The protein below binds the small molecule below.
Small molecule (SMILES): Nc1ccn([C@@H]2O[C@H](CO[P](=O)(O)O[C@H]3[C@@H](O)[C@H](n4ccc(=O)[nH]c4=O)O[C@@H]3CO[P](=O)(O)O[C@H]3[C@@H](O)[C@H](n4cnc5c(N)ncnc54)O[C@@H]3CO)[C@@H](O[P](=O)(O)OC[C@H]3O[C@@H](n4ccc(=O)[nH]c4=O)[C@H](O)[C@@H]3O)[C@H]2O)c(=O)n1.O=c1ccn([C@@H]2O[C@H](CO[P](=O)(O)O[C@H]3[C@@H](O)[C@H](n4ccc(=O)[nH]c4=O)O[C@@H]3CO[P](=O)(O)O[C@H]3[C@@H](O)[C@H](n4ccc(=O)[nH]c4=O)O[C@@H]3CO)[C@@H](O)[C@H]2O)c(=O)[nH]1

Binding-site contacts:
Ligand atom O2 contacts residue U2 of chain 50.G at 3.6 Å.
Ligand atom O4 contacts residue U5 of chain 50.G at 2.8 Å (h-bond).
Ligand atom C5 contacts residue A4 of chain 50.G at 2.8 Å.
Ligand atom C6 contacts residue A4 of chain 50.G at 3.7 Å.
Ligand atom N3 contacts residue GLN61 of chain 4.C at 3.6 Å.
Ligand atom N3 contacts residue U1 of chain 50.G at 3.9 Å.
Ligand atom OP1 contacts residue LEU56 of chain 4.C at 2.8 Å.
Ligand atom N1 contacts residue U5 of chain 50.G at 3.7 Å.
Ligand atom C2 contacts residue GLN61 of chain 4.C at 3.9 Å.
Ligand atom N1 contacts residue U3 of chain 50.G at 3.8 Å.
Ligand atom N3 contacts residue U1 of chain 50.G at 3.8 Å.
Ligand atom C2 contacts residue A4 of chain 50.G at 3.9 Å.
Ligand atom O2' contacts residue THR57 of chain 4.C at 3.2 Å.
Ligand atom N3 contacts residue C6 of chain 50.G at 3.2 Å (h-bond).
Ligand atom N1 contacts residue U2 of chain 50.G at 2.8 Å.
Ligand atom OP1 contacts residue LYS8 of chain 4.F at 3.1 Å.
Ligand atom O2 contacts residue C6 of chain 50.G at 2.9 Å (h-bond).
Ligand atom O2 contacts residue U1 of chain 50.G at 2.9 Å (h-bond).
Ligand atom C4 contacts residue U5 of chain 50.G at 3.7 Å.
Ligand atom O4 contacts residue A4 of chain 50.G at 2.6 Å (h-bond).
Ligand atom N6 contacts residue U2 of chain 50.G at 2.6 Å (h-bond).
Ligand atom O2 contacts residue GLN61 of chain 4.C at 3.9 Å.
Ligand atom N3 contacts residue U2 of chain 50.G at 3.6 Å.
Ligand atom OP1 contacts residue PHE76 of chain 4.C at 3.7 Å.
Ligand atom N3 contacts residue A4 of chain 50.G at 3.8 Å.
Ligand atom OP1 contacts residue LYS68 of chain 4.C at 3.2 Å (salt-bridge).
Ligand atom OP2 contacts residue LYS8 of chain 4.F at 3.8 Å.
Ligand atom OP1 contacts residue LYS12 of chain 4.F at 3.9 Å.
Ligand atom C2 contacts residue U2 of chain 50.G at 3.6 Å.
Ligand atom C5 contacts residue U5 of chain 50.G at 3.9 Å.
Ligand atom O4 contacts residue U1 of chain 50.G at 2.8 Å (h-bond).
Ligand atom C6 contacts residue U5 of chain 50.G at 3.6 Å.
Ligand atom C4 contacts residue U1 of chain 50.G at 3.7 Å.
Ligand atom C2 contacts residue U3 of chain 50.G at 3.8 Å.
Ligand atom C2 contacts residue C6 of chain 50.G at 3.4 Å.
Ligand atom C4 contacts residue A4 of chain 50.G at 3.2 Å.
Ligand atom N3 contacts residue U5 of chain 50.G at 3.6 Å.
Ligand atom O2' contacts residue LEU64 of chain 4.C at 3.9 Å.
Ligand atom C2 contacts residue U1 of chain 50.G at 3.9 Å.
Ligand atom C6 contacts residue U2 of chain 50.G at 3.4 Å.

Sequence of chain 50.C:
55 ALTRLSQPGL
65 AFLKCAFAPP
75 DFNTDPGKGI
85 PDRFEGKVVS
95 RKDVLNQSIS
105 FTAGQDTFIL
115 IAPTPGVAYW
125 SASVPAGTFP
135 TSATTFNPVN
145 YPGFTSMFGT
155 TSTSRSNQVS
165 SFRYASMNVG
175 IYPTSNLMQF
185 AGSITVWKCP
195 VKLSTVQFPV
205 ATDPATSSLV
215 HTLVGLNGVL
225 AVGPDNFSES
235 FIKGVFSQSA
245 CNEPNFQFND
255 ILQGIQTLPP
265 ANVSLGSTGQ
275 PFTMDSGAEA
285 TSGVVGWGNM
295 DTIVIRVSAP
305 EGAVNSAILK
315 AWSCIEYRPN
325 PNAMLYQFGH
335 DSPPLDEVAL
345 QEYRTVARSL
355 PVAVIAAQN

Sequence of chain 4.F:
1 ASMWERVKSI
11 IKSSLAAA

Sequence of chain 4.C:
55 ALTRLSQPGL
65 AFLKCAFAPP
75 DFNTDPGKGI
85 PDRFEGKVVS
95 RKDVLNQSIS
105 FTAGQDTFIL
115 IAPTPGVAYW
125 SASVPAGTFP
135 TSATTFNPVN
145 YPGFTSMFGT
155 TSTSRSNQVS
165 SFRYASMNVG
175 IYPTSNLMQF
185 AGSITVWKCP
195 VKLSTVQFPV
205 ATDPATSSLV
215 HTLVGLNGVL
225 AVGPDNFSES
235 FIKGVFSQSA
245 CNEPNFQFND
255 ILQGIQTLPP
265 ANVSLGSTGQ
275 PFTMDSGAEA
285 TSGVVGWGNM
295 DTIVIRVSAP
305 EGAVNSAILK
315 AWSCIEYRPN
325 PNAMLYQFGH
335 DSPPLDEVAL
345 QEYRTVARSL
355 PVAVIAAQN